This protein binds this small molecule.
Small molecule (SMILES): OCc1c(F)c(F)c(F)c(F)c1F

Binding-site contacts:
Ligand atom C6 contacts residue SER48 of chain 1.B at 3.4 Å.
Ligand atom F3 contacts residue ILE318 of chain 1.B at 3.5 Å.
Ligand atom F3 contacts residue LEU116 of chain 1.B at 3.7 Å.
Ligand atom C5 contacts residue LEU141 of chain 1.B at 3.8 Å (hydrophobic).
Ligand atom F5 contacts residue LEU141 of chain 1.B at 3.4 Å.
Ligand atom C7 contacts residue HIS67 of chain 1.B at 3.6 Å.
Ligand atom O1 contacts residue CYS46 of chain 1.B at 3.5 Å (h-bond).
Ligand atom F2 contacts residue ILE318 of chain 1.B at 3.7 Å.
Ligand atom F2 contacts residue NAJ1 of chain 1.K at 2.9 Å.
Ligand atom C6 contacts residue LEU141 of chain 1.B at 3.6 Å (hydrophobic).
Ligand atom F6 contacts residue HIS67 of chain 1.B at 3.2 Å.
Ligand atom F6 contacts residue SER48 of chain 1.B at 3.2 Å.
Ligand atom C3 contacts residue VAL294 of chain 1.B at 3.6 Å (hydrophobic).
Ligand atom C4 contacts residue LEU57 of chain 1.B at 3.8 Å (hydrophobic).
Ligand atom C7 contacts residue SER48 of chain 1.B at 3.5 Å.
Ligand atom O1 contacts residue NAJ1 of chain 1.K at 3.0 Å.
Ligand atom C4 contacts residue LEU116 of chain 1.B at 3.7 Å (hydrophobic).
Ligand atom C3 contacts residue LEU116 of chain 1.B at 3.6 Å (hydrophobic).
Ligand atom F5 contacts residue LEU57 of chain 1.B at 3.1 Å.
Ligand atom F2 contacts residue VAL294 of chain 1.B at 3.8 Å.
Ligand atom C7 contacts residue CYS174 of chain 1.B at 3.6 Å (hydrophobic).
Ligand atom C1 contacts residue SER48 of chain 1.B at 3.3 Å.
Ligand atom F3 contacts residue VAL294 of chain 1.B at 3.4 Å.
Ligand atom C2 contacts residue VAL294 of chain 1.B at 3.8 Å (hydrophobic).
Ligand atom C2 contacts residue SER48 of chain 1.B at 4.0 Å.
Ligand atom C5 contacts residue LEU57 of chain 1.B at 3.6 Å (hydrophobic).
Ligand atom C7 contacts residue ZN1 of chain 1.I at 2.9 Å.
Ligand atom O1 contacts residue ZN1 of chain 1.I at 2.0 Å.
Ligand atom C7 contacts residue NAJ1 of chain 1.K at 3.4 Å.
Ligand atom F6 contacts residue LEU141 of chain 1.B at 3.2 Å.
Ligand atom F4 contacts residue LEU116 of chain 1.B at 4.0 Å.
Ligand atom C1 contacts residue PHE93 of chain 1.B at 4.0 Å (hydrophobic).
Ligand atom O1 contacts residue CYS174 of chain 1.B at 3.4 Å (h-bond).
Ligand atom F6 contacts residue ZN1 of chain 1.I at 4.0 Å.
Ligand atom C7 contacts residue PHE93 of chain 1.B at 3.5 Å (hydrophobic).
Ligand atom F3 contacts residue LEU309 of chain 1.A at 3.7 Å.
Ligand atom O1 contacts residue HIS67 of chain 1.B at 3.2 Å (h-bond).
Ligand atom F5 contacts residue PHE140 of chain 1.B at 3.2 Å.
Ligand atom O1 contacts residue SER48 of chain 1.B at 2.6 Å (h-bond).
Ligand atom F4 contacts residue LEU57 of chain 1.B at 3.3 Å.

Sequence of chain 1.A:
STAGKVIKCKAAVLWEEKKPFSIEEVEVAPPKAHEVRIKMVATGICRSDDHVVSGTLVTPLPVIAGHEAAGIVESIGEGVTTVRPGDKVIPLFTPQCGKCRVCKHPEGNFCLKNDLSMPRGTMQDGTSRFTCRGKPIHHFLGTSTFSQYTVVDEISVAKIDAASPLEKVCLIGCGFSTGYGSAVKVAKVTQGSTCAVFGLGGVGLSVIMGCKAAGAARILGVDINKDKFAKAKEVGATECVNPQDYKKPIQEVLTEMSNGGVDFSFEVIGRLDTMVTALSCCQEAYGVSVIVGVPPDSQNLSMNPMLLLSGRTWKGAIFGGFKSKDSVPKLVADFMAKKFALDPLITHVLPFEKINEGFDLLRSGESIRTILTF

Sequence of chain 1.B:
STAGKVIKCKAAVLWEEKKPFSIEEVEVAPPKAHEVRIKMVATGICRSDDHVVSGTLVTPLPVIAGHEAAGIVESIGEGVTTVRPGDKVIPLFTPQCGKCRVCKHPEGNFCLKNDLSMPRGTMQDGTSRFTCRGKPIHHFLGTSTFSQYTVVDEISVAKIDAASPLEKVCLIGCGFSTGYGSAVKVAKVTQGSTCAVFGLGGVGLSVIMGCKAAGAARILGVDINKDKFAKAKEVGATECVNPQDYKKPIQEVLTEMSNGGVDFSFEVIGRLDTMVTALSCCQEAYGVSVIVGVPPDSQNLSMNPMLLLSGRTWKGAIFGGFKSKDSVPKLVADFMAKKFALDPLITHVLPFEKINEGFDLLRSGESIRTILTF